Binding-site contacts:
Ligand atom O2S contacts residue LYS215 of chain 42.A at 3.1 Å (salt-bridge).
Ligand atom C3 contacts residue ASP229 of chain 42.A at 4.4 Å.
Ligand atom C2 contacts residue ARG224 of chain 42.A at 4.0 Å.
Ligand atom O1S contacts residue GLY222 of chain 42.A at 3.0 Å (h-bond).
Ligand atom S1 contacts residue ARG224 of chain 42.A at 4.0 Å.
Ligand atom O1S contacts residue ARG224 of chain 42.A at 2.9 Å (salt-bridge).
Ligand atom O3S contacts residue ARG224 of chain 42.A at 3.8 Å.
Ligand atom O1S contacts residue LYS215 of chain 42.A at 3.9 Å.
Ligand atom C1 contacts residue TRP374 of chain 42.A at 3.3 Å (hydrophobic).
Ligand atom O2S contacts residue GLY222 of chain 42.A at 3.4 Å (h-bond).
Ligand atom S1 contacts residue TRP374 of chain 42.A at 4.4 Å.
Ligand atom O1S contacts residue TRP374 of chain 42.A at 4.0 Å.
Ligand atom C2 contacts residue TRP374 of chain 42.A at 4.0 Å (hydrophobic).
Ligand atom C1 contacts residue ARG224 of chain 42.A at 4.1 Å.
Ligand atom N1 contacts residue TRP374 of chain 42.A at 3.5 Å.
Ligand atom C3 contacts residue TRP374 of chain 42.A at 4.0 Å (hydrophobic).
Ligand atom S1 contacts residue GLY222 of chain 42.A at 3.8 Å.
Ligand atom O1S contacts residue PHE223 of chain 42.A at 3.2 Å.
Ligand atom S1 contacts residue LYS215 of chain 42.A at 4.1 Å.

The protein below binds the small molecule below.
Small molecule (SMILES): CCCCCCCCCCCC[N+](C)(C)CCCS(=O)(=O)O

Sequence of chain 42.A:
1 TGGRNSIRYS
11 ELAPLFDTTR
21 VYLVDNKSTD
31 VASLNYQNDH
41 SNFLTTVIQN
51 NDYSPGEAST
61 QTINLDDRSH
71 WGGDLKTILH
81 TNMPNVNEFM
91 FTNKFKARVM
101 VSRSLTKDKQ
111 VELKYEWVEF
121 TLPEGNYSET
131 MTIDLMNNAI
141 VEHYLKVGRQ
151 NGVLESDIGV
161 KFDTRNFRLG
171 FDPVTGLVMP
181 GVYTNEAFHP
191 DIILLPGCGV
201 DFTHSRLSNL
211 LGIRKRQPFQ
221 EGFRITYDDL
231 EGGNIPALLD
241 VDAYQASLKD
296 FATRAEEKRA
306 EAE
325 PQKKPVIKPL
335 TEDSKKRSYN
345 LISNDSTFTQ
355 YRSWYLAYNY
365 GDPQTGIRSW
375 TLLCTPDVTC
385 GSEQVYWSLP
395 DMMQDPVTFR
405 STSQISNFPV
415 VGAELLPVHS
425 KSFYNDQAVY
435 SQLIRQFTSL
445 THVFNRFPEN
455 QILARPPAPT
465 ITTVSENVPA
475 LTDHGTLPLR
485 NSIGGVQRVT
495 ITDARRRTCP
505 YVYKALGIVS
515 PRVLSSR